A small-molecule ligand and the protein it binds are described below.
Small molecule (SMILES): CC(=O)N[C@@H]1[C@@H](O)[C@H](O)[C@@H](CO)O[C@H]1O

Binding-site contacts:
Ligand atom C8 contacts residue GLY77 of chain 1.B at 4.0 Å.
Ligand atom N2 contacts residue ASN81 of chain 1.B at 3.3 Å (h-bond).
Ligand atom C8 contacts residue ASN78 of chain 1.B at 3.2 Å.
Ligand atom C6 contacts residue ASN81 of chain 1.B at 4.3 Å.
Ligand atom O5 contacts residue ASN81 of chain 1.B at 2.0 Å (h-bond).
Ligand atom C1 contacts residue ASN81 of chain 1.B at 1.5 Å.
Ligand atom C8 contacts residue HIS74 of chain 1.B at 3.6 Å.
Ligand atom C7 contacts residue ASN78 of chain 1.B at 3.7 Å.
Ligand atom O7 contacts residue HIS74 of chain 1.B at 3.6 Å.
Ligand atom C7 contacts residue ASN81 of chain 1.B at 3.9 Å.
Ligand atom O7 contacts residue ASN78 of chain 1.B at 3.9 Å.
Ligand atom C4 contacts residue ASN81 of chain 1.B at 4.2 Å.
Ligand atom C2 contacts residue ASN81 of chain 1.B at 2.7 Å.
Ligand atom C5 contacts residue ASN81 of chain 1.B at 3.4 Å.
Ligand atom O7 contacts residue GLU108 of chain 1.C at 3.9 Å.
Ligand atom C3 contacts residue ASN81 of chain 1.B at 3.9 Å.
Ligand atom C8 contacts residue ASN81 of chain 1.B at 4.3 Å.
Ligand atom C7 contacts residue HIS74 of chain 1.B at 4.3 Å.

Sequence of chain 1.C:
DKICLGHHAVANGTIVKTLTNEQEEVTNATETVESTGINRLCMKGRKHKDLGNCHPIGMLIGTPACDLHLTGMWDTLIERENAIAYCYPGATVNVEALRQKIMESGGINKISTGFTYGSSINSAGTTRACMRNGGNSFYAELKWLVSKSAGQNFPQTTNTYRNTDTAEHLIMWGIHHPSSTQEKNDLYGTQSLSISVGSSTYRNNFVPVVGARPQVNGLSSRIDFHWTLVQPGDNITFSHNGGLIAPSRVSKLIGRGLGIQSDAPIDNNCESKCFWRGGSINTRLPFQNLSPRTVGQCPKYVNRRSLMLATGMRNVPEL

Sequence of chain 1.B:
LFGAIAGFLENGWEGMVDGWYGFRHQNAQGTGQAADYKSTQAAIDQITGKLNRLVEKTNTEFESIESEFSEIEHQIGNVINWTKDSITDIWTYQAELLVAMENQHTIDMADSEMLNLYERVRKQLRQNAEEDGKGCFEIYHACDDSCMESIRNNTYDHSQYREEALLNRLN